Sequence of chain 42.C:
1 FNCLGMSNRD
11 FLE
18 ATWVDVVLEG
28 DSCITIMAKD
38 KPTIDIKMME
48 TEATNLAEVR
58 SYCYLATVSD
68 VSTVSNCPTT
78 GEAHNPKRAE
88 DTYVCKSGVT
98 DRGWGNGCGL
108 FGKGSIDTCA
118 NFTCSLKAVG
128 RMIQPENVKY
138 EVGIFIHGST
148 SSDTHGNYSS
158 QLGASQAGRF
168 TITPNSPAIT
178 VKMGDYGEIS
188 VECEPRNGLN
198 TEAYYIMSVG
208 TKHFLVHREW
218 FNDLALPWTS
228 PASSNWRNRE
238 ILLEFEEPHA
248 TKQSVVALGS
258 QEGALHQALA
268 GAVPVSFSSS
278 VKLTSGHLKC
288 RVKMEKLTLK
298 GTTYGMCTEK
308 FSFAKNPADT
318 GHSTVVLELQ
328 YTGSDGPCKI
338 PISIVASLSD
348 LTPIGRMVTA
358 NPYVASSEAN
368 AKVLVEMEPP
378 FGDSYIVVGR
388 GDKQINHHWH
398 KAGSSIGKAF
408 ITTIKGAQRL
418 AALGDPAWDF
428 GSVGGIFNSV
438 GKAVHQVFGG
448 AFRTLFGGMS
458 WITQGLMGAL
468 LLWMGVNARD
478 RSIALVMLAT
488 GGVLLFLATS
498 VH

Binding-site contacts:
Ligand atom C4 contacts residue ASN118 of chain 42.C at 4.2 Å.
Ligand atom N2 contacts residue ASN118 of chain 42.C at 2.9 Å (h-bond).
Ligand atom N2 contacts residue TYR90 of chain 42.C at 4.5 Å.
Ligand atom C8 contacts residue TYR90 of chain 42.C at 3.9 Å (hydrophobic).
Ligand atom O5 contacts residue THR89 of chain 42.C at 3.8 Å.
Ligand atom C1 contacts residue ASN118 of chain 42.C at 1.4 Å.
Ligand atom C6 contacts residue THR89 of chain 42.C at 4.2 Å.
Ligand atom O7 contacts residue ASN118 of chain 42.C at 4.5 Å.
Ligand atom O6 contacts residue THR89 of chain 42.C at 3.5 Å.
Ligand atom C5 contacts residue THR89 of chain 42.C at 4.1 Å.
Ligand atom C5 contacts residue ASN118 of chain 42.C at 3.7 Å.
Ligand atom C2 contacts residue SER66 of chain 42.C at 4.4 Å.
Ligand atom C7 contacts residue ASN118 of chain 42.C at 3.6 Å.
Ligand atom C6 contacts residue THR120 of chain 42.C at 3.4 Å.
Ligand atom O5 contacts residue ASN118 of chain 42.C at 2.4 Å (h-bond).
Ligand atom C2 contacts residue ASN118 of chain 42.C at 2.4 Å.
Ligand atom O5 contacts residue THR120 of chain 42.C at 3.4 Å (h-bond).
Ligand atom C1 contacts residue SER66 of chain 42.C at 4.2 Å.
Ligand atom C1 contacts residue THR89 of chain 42.C at 3.9 Å.
Ligand atom O6 contacts residue ASN118 of chain 42.C at 4.1 Å.
Ligand atom O6 contacts residue PHE119 of chain 42.C at 2.8 Å (h-bond).
Ligand atom C5 contacts residue THR120 of chain 42.C at 4.0 Å.
Ligand atom O5 contacts residue PHE119 of chain 42.C at 4.2 Å.
Ligand atom O7 contacts residue TYR90 of chain 42.C at 3.7 Å.
Ligand atom C7 contacts residue TYR90 of chain 42.C at 3.8 Å (hydrophobic).
Ligand atom O6 contacts residue THR120 of chain 42.C at 3.1 Å (h-bond).
Ligand atom C6 contacts residue PHE119 of chain 42.C at 4.1 Å (hydrophobic).
Ligand atom C3 contacts residue ASN118 of chain 42.C at 3.8 Å.
Ligand atom C8 contacts residue ASN118 of chain 42.C at 3.9 Å.

The small molecule below binds the protein below.
Small molecule (SMILES): CC(=O)N[C@@H]1[C@@H](O)[C@H](O)[C@@H](CO)O[C@H]1O